Binding-site contacts:
Ligand atom O7 contacts residue HIS390 of chain 1.A at 2.8 Å (h-bond).
Ligand atom C3 contacts residue ASN236 of chain 1.A at 3.8 Å.
Ligand atom O7 contacts residue SER235 of chain 1.A at 2.8 Å (h-bond).
Ligand atom O7 contacts residue HIS389 of chain 1.A at 4.2 Å.
Ligand atom C7 contacts residue ASN236 of chain 1.A at 3.3 Å.
Ligand atom C1 contacts residue ASN236 of chain 1.A at 1.4 Å.
Ligand atom N2 contacts residue HIS390 of chain 1.A at 3.4 Å (h-bond).
Ligand atom C7 contacts residue HIS390 of chain 1.A at 3.4 Å.
Ligand atom N2 contacts residue ASN236 of chain 1.A at 2.9 Å (h-bond).
Ligand atom O5 contacts residue ASN236 of chain 1.A at 2.4 Å (h-bond).
Ligand atom C8 contacts residue ASN236 of chain 1.A at 3.4 Å.
Ligand atom C7 contacts residue SER235 of chain 1.A at 3.6 Å.
Ligand atom O7 contacts residue ASN236 of chain 1.A at 4.2 Å.
Ligand atom C5 contacts residue ASN236 of chain 1.A at 3.6 Å.
Ligand atom O3 contacts residue HIS390 of chain 1.A at 4.4 Å.
Ligand atom N2 contacts residue SER235 of chain 1.A at 4.0 Å.
Ligand atom C4 contacts residue ASN236 of chain 1.A at 4.3 Å.
Ligand atom O7 contacts residue SER205 of chain 1.A at 4.2 Å.
Ligand atom C2 contacts residue ASN236 of chain 1.A at 2.5 Å.

Sequence of chain 1.A:
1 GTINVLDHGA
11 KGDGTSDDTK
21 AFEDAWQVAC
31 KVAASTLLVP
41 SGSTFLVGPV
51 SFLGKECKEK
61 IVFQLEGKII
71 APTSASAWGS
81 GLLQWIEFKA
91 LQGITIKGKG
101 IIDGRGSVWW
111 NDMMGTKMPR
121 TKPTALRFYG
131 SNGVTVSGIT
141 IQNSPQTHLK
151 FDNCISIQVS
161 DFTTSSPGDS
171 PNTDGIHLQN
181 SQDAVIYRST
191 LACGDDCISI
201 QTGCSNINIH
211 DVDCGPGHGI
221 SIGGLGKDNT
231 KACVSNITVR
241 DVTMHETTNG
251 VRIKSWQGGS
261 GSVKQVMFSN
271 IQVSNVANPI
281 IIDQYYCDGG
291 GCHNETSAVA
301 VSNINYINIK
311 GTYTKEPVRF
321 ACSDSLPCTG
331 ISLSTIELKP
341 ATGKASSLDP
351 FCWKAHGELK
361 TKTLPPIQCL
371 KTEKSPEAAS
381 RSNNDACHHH

A small-molecule ligand and the protein it binds are described below.
Small molecule (SMILES): CC(=O)N[C@@H]1[C@@H](O)[C@H](O)[C@@H](CO)O[C@H]1O